Sequence of chain 1.S:
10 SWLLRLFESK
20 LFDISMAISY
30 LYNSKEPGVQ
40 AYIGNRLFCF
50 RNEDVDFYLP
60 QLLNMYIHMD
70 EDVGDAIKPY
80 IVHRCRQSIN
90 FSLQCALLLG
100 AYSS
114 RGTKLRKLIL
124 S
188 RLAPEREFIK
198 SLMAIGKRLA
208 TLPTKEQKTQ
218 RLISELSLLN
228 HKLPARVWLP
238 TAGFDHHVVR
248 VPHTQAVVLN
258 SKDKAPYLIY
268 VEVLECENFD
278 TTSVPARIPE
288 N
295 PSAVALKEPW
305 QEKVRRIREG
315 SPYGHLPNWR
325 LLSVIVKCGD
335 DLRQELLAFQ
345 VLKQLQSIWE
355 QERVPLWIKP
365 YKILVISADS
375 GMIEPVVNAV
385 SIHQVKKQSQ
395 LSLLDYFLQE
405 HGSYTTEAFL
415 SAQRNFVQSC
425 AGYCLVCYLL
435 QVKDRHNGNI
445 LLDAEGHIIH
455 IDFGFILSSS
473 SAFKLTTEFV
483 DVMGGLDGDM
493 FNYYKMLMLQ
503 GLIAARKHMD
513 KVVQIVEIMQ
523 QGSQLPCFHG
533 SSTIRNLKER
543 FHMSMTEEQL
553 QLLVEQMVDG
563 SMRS

This protein binds this small molecule.
Small molecule (SMILES): CC(=O)N=c1[nH]c(C)c(-c2ccc(Cl)c(S(=O)(=O)NCCO)c2)s1

Binding-site contacts:
Ligand atom CAC contacts residue ILE455 of chain 1.S at 3.6 Å (hydrophobic).
Ligand atom CAI contacts residue ILE329 of chain 1.S at 3.5 Å (hydrophobic).
Ligand atom OAO contacts residue ILE329 of chain 1.S at 3.8 Å.
Ligand atom CAS contacts residue ALA383 of chain 1.S at 3.6 Å (hydrophobic).
Ligand atom CAE contacts residue PRO379 of chain 1.S at 3.4 Å (hydrophobic).
Ligand atom CAJ contacts residue VAL380 of chain 1.S at 3.5 Å (hydrophobic).
Ligand atom NAK contacts residue VAL380 of chain 1.S at 2.6 Å (h-bond).
Ligand atom CAC contacts residue ILE377 of chain 1.S at 3.8 Å (hydrophobic).
Ligand atom CL contacts residue ILE377 of chain 1.S at 3.9 Å.
Ligand atom CAE contacts residue TYR365 of chain 1.S at 3.9 Å (hydrophobic).
Ligand atom CAD contacts residue ILE455 of chain 1.S at 3.6 Å (hydrophobic).
Ligand atom CAE contacts residue VAL380 of chain 1.S at 3.6 Å (hydrophobic).
Ligand atom CAV contacts residue ASP456 of chain 1.S at 3.4 Å.
Ligand atom CL contacts residue LYS331 of chain 1.S at 3.8 Å.
Ligand atom CAV contacts residue LYS331 of chain 1.S at 3.7 Å.
Ligand atom OAO contacts residue LYS331 of chain 1.S at 3.5 Å (salt-bridge).
Ligand atom NAK contacts residue LEU445 of chain 1.S at 3.9 Å.
Ligand atom CAW contacts residue ASP456 of chain 1.S at 2.8 Å.
Ligand atom CAB contacts residue ILE377 of chain 1.S at 3.6 Å (hydrophobic).
Ligand atom SAN contacts residue LYS331 of chain 1.S at 3.1 Å (salt-bridge).
Ligand atom CAS contacts residue VAL380 of chain 1.S at 3.9 Å (hydrophobic).
Ligand atom CAE contacts residue GLU378 of chain 1.S at 3.8 Å.
Ligand atom NAK contacts residue PRO379 of chain 1.S at 2.9 Å.
Ligand atom CAQ contacts residue LEU445 of chain 1.S at 3.8 Å (hydrophobic).
Ligand atom CAQ contacts residue VAL380 of chain 1.S at 3.6 Å (hydrophobic).
Ligand atom OAX contacts residue ILE455 of chain 1.S at 4.0 Å.
Ligand atom OAO contacts residue PRO263 of chain 1.S at 3.5 Å.
Ligand atom OAO contacts residue LEU256 of chain 1.S at 3.4 Å.
Ligand atom CAJ contacts residue PRO379 of chain 1.S at 3.2 Å (hydrophobic).
Ligand atom CAH contacts residue ILE455 of chain 1.S at 3.9 Å (hydrophobic).
Ligand atom CAT contacts residue ALA383 of chain 1.S at 2.9 Å (hydrophobic).
Ligand atom CAQ contacts residue PRO379 of chain 1.S at 3.1 Å (hydrophobic).
Ligand atom OAM contacts residue LYS331 of chain 1.S at 1.7 Å (salt-bridge).
Ligand atom SAP contacts residue ILE329 of chain 1.S at 3.5 Å.
Ligand atom CAG contacts residue ILE329 of chain 1.S at 3.1 Å (hydrophobic).
Ligand atom NAR contacts residue PRO379 of chain 1.S at 3.5 Å.
Ligand atom OAX contacts residue ASP456 of chain 1.S at 3.8 Å.
Ligand atom NAR contacts residue VAL380 of chain 1.S at 3.0 Å (h-bond).
Ligand atom CAE contacts residue ILE377 of chain 1.S at 3.9 Å (hydrophobic).
Ligand atom CAH contacts residue ILE329 of chain 1.S at 3.6 Å (hydrophobic).